Sequence of chain 2.B:
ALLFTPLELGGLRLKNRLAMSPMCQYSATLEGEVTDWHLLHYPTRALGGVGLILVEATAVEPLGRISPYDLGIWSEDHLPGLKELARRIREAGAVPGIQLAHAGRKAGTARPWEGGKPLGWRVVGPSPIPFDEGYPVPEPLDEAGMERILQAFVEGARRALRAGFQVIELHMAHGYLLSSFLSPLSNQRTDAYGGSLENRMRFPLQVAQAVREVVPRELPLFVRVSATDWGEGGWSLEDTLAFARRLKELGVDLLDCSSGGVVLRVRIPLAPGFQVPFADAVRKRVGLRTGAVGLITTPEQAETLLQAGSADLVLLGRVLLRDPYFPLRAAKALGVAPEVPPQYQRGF

A protein and the small-molecule ligand that binds it are described below.
Small molecule (SMILES): O=Cc1ccc(O)cc1

Sequence of chain 1.B:
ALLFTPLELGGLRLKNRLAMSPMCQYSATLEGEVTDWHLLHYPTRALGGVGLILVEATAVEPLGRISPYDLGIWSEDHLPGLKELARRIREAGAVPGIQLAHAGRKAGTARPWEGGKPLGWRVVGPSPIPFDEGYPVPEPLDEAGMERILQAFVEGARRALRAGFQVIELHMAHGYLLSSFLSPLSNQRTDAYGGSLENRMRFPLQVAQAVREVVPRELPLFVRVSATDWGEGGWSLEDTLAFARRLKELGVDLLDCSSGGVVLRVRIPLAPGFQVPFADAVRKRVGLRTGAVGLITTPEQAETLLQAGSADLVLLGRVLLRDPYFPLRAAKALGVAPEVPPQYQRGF

Binding-site contacts:
Ligand atom C1' contacts residue ARG347 of chain 2.B at 2.9 Å.
Ligand atom C6 contacts residue CYS25 of chain 1.B at 4.1 Å (hydrophobic).
Ligand atom C5 contacts residue CYS25 of chain 1.B at 4.3 Å (hydrophobic).
Ligand atom C6 contacts residue ILE67 of chain 1.B at 3.5 Å (hydrophobic).
Ligand atom C1 contacts residue TYR27 of chain 1.B at 4.1 Å (hydrophobic).
Ligand atom C4 contacts residue FMN1 of chain 1.G at 3.3 Å.
Ligand atom C4 contacts residue HIS175 of chain 1.B at 3.7 Å.
Ligand atom C6 contacts residue TYR177 of chain 1.B at 3.6 Å (hydrophobic).
Ligand atom C4 contacts residue HIS172 of chain 1.B at 4.0 Å.
Ligand atom O1' contacts residue TYR27 of chain 1.B at 2.8 Å (h-bond).
Ligand atom C1' contacts residue TYR27 of chain 1.B at 3.5 Å (hydrophobic).
Ligand atom C1 contacts residue ARG347 of chain 2.B at 4.2 Å.
Ligand atom C3 contacts residue FMN1 of chain 1.G at 3.1 Å.
Ligand atom O1' contacts residue CYS25 of chain 1.B at 4.2 Å.
Ligand atom O1' contacts residue ARG347 of chain 2.B at 3.2 Å (salt-bridge).
Ligand atom C2 contacts residue ARG347 of chain 2.B at 4.5 Å.
Ligand atom C3 contacts residue HIS175 of chain 1.B at 3.7 Å.
Ligand atom C1 contacts residue FMN1 of chain 1.G at 3.6 Å.
Ligand atom C3 contacts residue TYR177 of chain 1.B at 4.4 Å (hydrophobic).
Ligand atom O4 contacts residue HIS172 of chain 1.B at 2.8 Å (h-bond).
Ligand atom C6 contacts residue TYR27 of chain 1.B at 3.8 Å (hydrophobic).
Ligand atom C2 contacts residue FMN1 of chain 1.G at 3.4 Å.
Ligand atom C4 contacts residue TYR177 of chain 1.B at 3.7 Å (hydrophobic).
Ligand atom O1' contacts residue FMN1 of chain 1.G at 3.3 Å.
Ligand atom O4 contacts residue TYR177 of chain 1.B at 3.4 Å.
Ligand atom C6 contacts residue FMN1 of chain 1.G at 3.7 Å.
Ligand atom O4 contacts residue FMN1 of chain 1.G at 3.0 Å.
Ligand atom C5 contacts residue FMN1 of chain 1.G at 3.6 Å.
Ligand atom C1' contacts residue FMN1 of chain 1.G at 3.8 Å.
Ligand atom C5 contacts residue TYR177 of chain 1.B at 3.3 Å (hydrophobic).
Ligand atom C5 contacts residue ILE67 of chain 1.B at 3.5 Å (hydrophobic).
Ligand atom C1 contacts residue TYR177 of chain 1.B at 4.2 Å (hydrophobic).
Ligand atom O4 contacts residue HIS175 of chain 1.B at 2.9 Å (h-bond).